This protein binds this small molecule.
Small molecule (SMILES): O=c1ccn([C@@H]2O[C@H](CO[P](=O)(O)O[P](=O)(O)O[C@H]3O[C@H](CO)[C@@H](O)[C@H](O)[C@H]3O)[C@@H](O)[C@H]2O)c(=O)[nH]1

Sequence of chain 1.A:
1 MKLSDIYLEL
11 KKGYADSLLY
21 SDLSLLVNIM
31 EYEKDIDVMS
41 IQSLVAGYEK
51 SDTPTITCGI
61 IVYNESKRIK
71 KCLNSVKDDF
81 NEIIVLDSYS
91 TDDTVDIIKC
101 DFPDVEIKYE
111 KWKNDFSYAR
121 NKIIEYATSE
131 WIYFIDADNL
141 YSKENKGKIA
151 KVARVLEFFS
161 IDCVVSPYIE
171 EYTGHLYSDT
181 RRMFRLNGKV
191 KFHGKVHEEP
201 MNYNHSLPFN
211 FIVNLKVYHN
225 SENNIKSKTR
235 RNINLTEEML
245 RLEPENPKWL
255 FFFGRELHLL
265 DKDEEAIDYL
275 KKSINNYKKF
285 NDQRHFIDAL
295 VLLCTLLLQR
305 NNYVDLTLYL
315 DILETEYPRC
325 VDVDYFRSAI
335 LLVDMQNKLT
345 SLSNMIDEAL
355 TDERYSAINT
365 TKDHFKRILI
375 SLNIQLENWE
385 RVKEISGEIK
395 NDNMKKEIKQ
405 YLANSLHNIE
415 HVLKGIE

Binding-site contacts:
Ligand atom O3C contacts residue ILE61 of chain 1.A at 2.7 Å (h-bond).
Ligand atom O2 contacts residue ILE61 of chain 1.A at 3.4 Å.
Ligand atom O4C contacts residue ILE61 of chain 1.A at 3.1 Å.
Ligand atom N3 contacts residue TRP112 of chain 1.A at 3.2 Å.
Ligand atom O3C contacts residue ALA137 of chain 1.A at 3.2 Å (h-bond).
Ligand atom O6' contacts residue GLU198 of chain 1.A at 2.9 Å (salt-bridge).
Ligand atom O2A contacts residue LYS232 of chain 1.A at 3.1 Å (salt-bridge).
Ligand atom O1B contacts residue ARG235 of chain 1.A at 3.6 Å (salt-bridge).
Ligand atom O3' contacts residue ARG182 of chain 1.A at 3.7 Å.
Ligand atom O2C contacts residue TYR63 of chain 1.A at 3.4 Å (h-bond).
Ligand atom O3A contacts residue LYS232 of chain 1.A at 3.6 Å.
Ligand atom O3' contacts residue ARG120 of chain 1.A at 3.6 Å.
Ligand atom O1B contacts residue ASN236 of chain 1.A at 3.0 Å (h-bond).
Ligand atom O2 contacts residue VAL62 of chain 1.A at 3.3 Å (h-bond).
Ligand atom O2A contacts residue ASP138 of chain 1.A at 3.0 Å (salt-bridge).
Ligand atom N3 contacts residue SER88 of chain 1.A at 3.6 Å (h-bond).
Ligand atom O2 contacts residue SER88 of chain 1.A at 3.6 Å (h-bond).
Ligand atom O2C contacts residue VAL62 of chain 1.A at 3.5 Å.
Ligand atom C6' contacts residue GLU198 of chain 1.A at 3.6 Å.
Ligand atom O6' contacts residue VAL196 of chain 1.A at 3.7 Å.
Ligand atom C4' contacts residue GLU198 of chain 1.A at 3.1 Å.
Ligand atom O4' contacts residue PHE116 of chain 1.A at 3.3 Å.
Ligand atom O2' contacts residue ASP136 of chain 1.A at 3.5 Å (salt-bridge).
Ligand atom C4C contacts residue ASP136 of chain 1.A at 3.5 Å.
Ligand atom O2C contacts residue ILE61 of chain 1.A at 3.7 Å.
Ligand atom C1C contacts residue ILE61 of chain 1.A at 3.4 Å (hydrophobic).
Ligand atom C1C contacts residue VAL62 of chain 1.A at 3.7 Å (hydrophobic).
Ligand atom O1A contacts residue ARG235 of chain 1.A at 3.5 Å (salt-bridge).
Ligand atom O2C contacts residue GLU65 of chain 1.A at 2.8 Å (salt-bridge).
Ligand atom O2B contacts residue LYS232 of chain 1.A at 3.0 Å (salt-bridge).
Ligand atom C6' contacts residue ASN236 of chain 1.A at 3.7 Å.
Ligand atom C5 contacts residue ARG235 of chain 1.A at 3.6 Å.
Ligand atom O3' contacts residue ASP136 of chain 1.A at 3.2 Å (salt-bridge).
Ligand atom C2C contacts residue GLU65 of chain 1.A at 3.6 Å.
Ligand atom O6' contacts residue HIS197 of chain 1.A at 3.0 Å (h-bond).
Ligand atom O4' contacts residue ARG120 of chain 1.A at 3.2 Å (salt-bridge).
Ligand atom O3A contacts residue ARG235 of chain 1.A at 2.9 Å (salt-bridge).
Ligand atom O4 contacts residue TRP112 of chain 1.A at 3.0 Å.
Ligand atom O4' contacts residue GLU198 of chain 1.A at 2.7 Å (salt-bridge).
Ligand atom C3C contacts residue ILE61 of chain 1.A at 3.6 Å (hydrophobic).